Sequence of chain 1.C:
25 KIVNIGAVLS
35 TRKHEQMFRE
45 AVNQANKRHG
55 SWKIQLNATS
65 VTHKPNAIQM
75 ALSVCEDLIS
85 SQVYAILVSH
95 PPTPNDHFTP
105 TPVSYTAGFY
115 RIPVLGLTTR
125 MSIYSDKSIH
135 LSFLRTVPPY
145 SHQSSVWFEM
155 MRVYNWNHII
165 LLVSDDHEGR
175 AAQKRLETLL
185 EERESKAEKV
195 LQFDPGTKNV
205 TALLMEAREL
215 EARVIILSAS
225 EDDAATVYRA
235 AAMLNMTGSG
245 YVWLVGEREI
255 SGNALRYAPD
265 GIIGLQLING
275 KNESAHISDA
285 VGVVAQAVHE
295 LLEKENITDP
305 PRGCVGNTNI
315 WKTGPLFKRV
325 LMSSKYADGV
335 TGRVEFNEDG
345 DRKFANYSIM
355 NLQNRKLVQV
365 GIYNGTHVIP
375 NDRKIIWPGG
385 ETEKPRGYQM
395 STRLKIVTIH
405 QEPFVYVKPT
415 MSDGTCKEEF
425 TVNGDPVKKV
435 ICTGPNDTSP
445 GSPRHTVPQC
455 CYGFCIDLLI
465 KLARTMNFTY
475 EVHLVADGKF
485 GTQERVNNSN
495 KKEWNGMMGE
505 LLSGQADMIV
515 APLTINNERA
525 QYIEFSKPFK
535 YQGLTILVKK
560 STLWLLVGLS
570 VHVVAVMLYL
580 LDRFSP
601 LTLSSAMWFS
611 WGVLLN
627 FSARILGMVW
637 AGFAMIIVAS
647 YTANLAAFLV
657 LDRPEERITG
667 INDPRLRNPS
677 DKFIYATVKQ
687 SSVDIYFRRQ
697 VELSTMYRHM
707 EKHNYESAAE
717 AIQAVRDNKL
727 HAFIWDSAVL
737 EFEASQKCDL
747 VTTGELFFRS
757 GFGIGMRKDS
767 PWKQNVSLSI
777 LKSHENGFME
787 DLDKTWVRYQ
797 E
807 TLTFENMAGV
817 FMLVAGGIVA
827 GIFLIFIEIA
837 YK

This small molecule binds to this protein.
Small molecule (SMILES): CC(=O)N[C@@H]1[C@@H](O)[C@H](O)[C@@H](CO)O[C@H]1O

Binding-site contacts:
Ligand atom C3 contacts residue ASN203 of chain 1.C at 3.8 Å.
Ligand atom C2 contacts residue ASN203 of chain 1.C at 2.5 Å.
Ligand atom C8 contacts residue ASN203 of chain 1.C at 4.3 Å.
Ligand atom C1 contacts residue THR205 of chain 1.C at 3.3 Å.
Ligand atom C1 contacts residue ASN203 of chain 1.C at 1.4 Å.
Ligand atom O5 contacts residue ASN203 of chain 1.C at 2.4 Å (h-bond).
Ligand atom N2 contacts residue THR205 of chain 1.C at 4.0 Å.
Ligand atom O7 contacts residue ASN203 of chain 1.C at 3.2 Å (h-bond).
Ligand atom C8 contacts residue LYS202 of chain 1.C at 4.3 Å.
Ligand atom C2 contacts residue THR205 of chain 1.C at 4.0 Å.
Ligand atom O5 contacts residue THR205 of chain 1.C at 4.1 Å.
Ligand atom C7 contacts residue ASN203 of chain 1.C at 3.2 Å.
Ligand atom C5 contacts residue THR205 of chain 1.C at 4.3 Å.
Ligand atom C5 contacts residue ASN203 of chain 1.C at 3.7 Å.
Ligand atom N2 contacts residue ASN203 of chain 1.C at 2.9 Å (h-bond).
Ligand atom C3 contacts residue THR205 of chain 1.C at 4.1 Å.
Ligand atom C4 contacts residue ASN203 of chain 1.C at 4.3 Å.